Binding-site contacts:
Ligand atom C contacts residue ASN142 of chain 1.B at 3.7 Å.
Ligand atom C14 contacts residue MET49 of chain 1.B at 3.8 Å (hydrophobic).
Ligand atom CL contacts residue ASP187 of chain 1.B at 3.5 Å.
Ligand atom C14 contacts residue MET165 of chain 1.B at 3.5 Å (hydrophobic).
Ligand atom CL contacts residue MET165 of chain 1.B at 3.5 Å.
Ligand atom C1 contacts residue GLU166 of chain 1.B at 3.6 Å.
Ligand atom C17 contacts residue LEU141 of chain 1.B at 3.8 Å (hydrophobic).
Ligand atom C16 contacts residue GLU166 of chain 1.B at 3.7 Å.
Ligand atom CL contacts residue HIS41 of chain 1.B at 3.5 Å.
Ligand atom C16 contacts residue HIS163 of chain 1.B at 3.2 Å.
Ligand atom O contacts residue MET165 of chain 1.B at 3.5 Å.
Ligand atom C contacts residue GLU166 of chain 1.B at 3.5 Å.
Ligand atom C17 contacts residue PHE140 of chain 1.B at 3.6 Å (hydrophobic).
Ligand atom C13 contacts residue ASP187 of chain 1.B at 4.0 Å.
Ligand atom C15 contacts residue MET165 of chain 1.B at 3.6 Å (hydrophobic).
Ligand atom N1 contacts residue SER144 of chain 1.B at 3.6 Å.
Ligand atom C1 contacts residue ASN142 of chain 1.B at 4.0 Å.
Ligand atom C4 contacts residue CYS145 of chain 1.B at 3.5 Å (hydrophobic).
Ligand atom C13 contacts residue MET165 of chain 1.B at 3.6 Å (hydrophobic).
Ligand atom C16 contacts residue CYS145 of chain 1.B at 3.9 Å (hydrophobic).
Ligand atom C13 contacts residue VAL186 of chain 1.B at 3.7 Å (hydrophobic).
Ligand atom C1 contacts residue LEU141 of chain 1.B at 3.9 Å (hydrophobic).
Ligand atom C16 contacts residue MET165 of chain 1.B at 3.8 Å (hydrophobic).
Ligand atom O contacts residue GLU166 of chain 1.B at 3.1 Å (salt-bridge).
Ligand atom C17 contacts residue GLU166 of chain 1.B at 3.6 Å.
Ligand atom C15 contacts residue MET49 of chain 1.B at 3.9 Å (hydrophobic).
Ligand atom C15 contacts residue HIS164 of chain 1.B at 3.7 Å.
Ligand atom N1 contacts residue HIS163 of chain 1.B at 2.8 Å (h-bond).
Ligand atom N1 contacts residue PHE140 of chain 1.B at 3.8 Å.
Ligand atom C11 contacts residue GLN189 of chain 1.B at 3.5 Å.
Ligand atom C2 contacts residue ASN142 of chain 1.B at 3.5 Å.
Ligand atom CL contacts residue HIS164 of chain 1.B at 3.6 Å.
Ligand atom C13 contacts residue ARG188 of chain 1.B at 3.6 Å.
Ligand atom C5 contacts residue MET165 of chain 1.B at 3.9 Å (hydrophobic).
Ligand atom C4 contacts residue HIS164 of chain 1.B at 3.9 Å.
Ligand atom C3 contacts residue GLU166 of chain 1.B at 3.9 Å.
Ligand atom C contacts residue LEU141 of chain 1.B at 4.0 Å (hydrophobic).
Ligand atom N1 contacts residue GLU166 of chain 1.B at 3.9 Å.
Ligand atom C13 contacts residue MET49 of chain 1.B at 3.9 Å (hydrophobic).
Ligand atom C12 contacts residue ARG188 of chain 1.B at 3.3 Å.

A small-molecule ligand and the protein it binds are described below.
Small molecule (SMILES): Cc1cncc(CC(=O)N2CCC[C@H]2c2cccc(Cl)c2)c1

Sequence of chain 1.B:
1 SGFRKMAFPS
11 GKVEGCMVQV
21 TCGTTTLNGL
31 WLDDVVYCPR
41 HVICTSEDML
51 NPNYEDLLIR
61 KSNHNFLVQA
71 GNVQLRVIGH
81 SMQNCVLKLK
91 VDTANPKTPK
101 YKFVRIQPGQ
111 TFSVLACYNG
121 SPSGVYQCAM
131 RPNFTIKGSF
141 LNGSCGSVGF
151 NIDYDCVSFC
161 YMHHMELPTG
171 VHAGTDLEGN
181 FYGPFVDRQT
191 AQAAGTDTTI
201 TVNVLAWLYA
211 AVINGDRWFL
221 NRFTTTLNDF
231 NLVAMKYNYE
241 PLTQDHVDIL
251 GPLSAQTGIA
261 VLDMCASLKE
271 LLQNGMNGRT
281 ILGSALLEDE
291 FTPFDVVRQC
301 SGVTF